Sequence of chain 1.G:
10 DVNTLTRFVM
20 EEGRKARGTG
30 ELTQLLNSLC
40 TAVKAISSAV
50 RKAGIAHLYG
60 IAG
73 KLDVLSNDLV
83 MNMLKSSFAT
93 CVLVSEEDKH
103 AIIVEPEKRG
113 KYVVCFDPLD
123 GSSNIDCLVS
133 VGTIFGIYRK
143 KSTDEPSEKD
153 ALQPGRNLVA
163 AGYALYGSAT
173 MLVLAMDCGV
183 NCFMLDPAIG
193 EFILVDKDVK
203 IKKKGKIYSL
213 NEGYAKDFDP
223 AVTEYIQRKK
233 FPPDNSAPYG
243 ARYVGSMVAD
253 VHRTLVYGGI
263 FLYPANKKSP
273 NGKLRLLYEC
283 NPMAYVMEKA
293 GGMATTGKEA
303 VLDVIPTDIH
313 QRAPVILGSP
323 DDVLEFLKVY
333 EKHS

The small molecule below binds the protein below.
Small molecule (SMILES): COc1ccc(S(=O)(=O)NC(=O)Nc2ncc(Br)s2)cc1CC(C)C

Binding-site contacts:
Ligand atom C25 contacts residue LEU31 of chain 1.E at 3.5 Å (hydrophobic).
Ligand atom N6 contacts residue GLY22 of chain 1.E at 2.9 Å (h-bond).
Ligand atom O14 contacts residue GLY29 of chain 1.E at 3.7 Å.
Ligand atom O16 contacts residue THR32 of chain 1.E at 2.9 Å (h-bond).
Ligand atom C8 contacts residue 94S1 of chain 1.O at 3.6 Å.
Ligand atom N7 contacts residue 94S1 of chain 1.O at 3.7 Å.
Ligand atom O21 contacts residue GLU21 of chain 1.E at 3.8 Å.
Ligand atom O13 contacts residue GLY29 of chain 1.E at 3.4 Å.
Ligand atom O13 contacts residue LEU31 of chain 1.E at 3.1 Å (h-bond).
Ligand atom N3 contacts residue GLY22 of chain 1.E at 3.6 Å (h-bond).
Ligand atom N6 contacts residue GLY27 of chain 1.E at 3.2 Å (h-bond).
Ligand atom C17 contacts residue GLU21 of chain 1.E at 3.5 Å.
Ligand atom N6 contacts residue GLY29 of chain 1.E at 3.6 Å.
Ligand atom O14 contacts residue GLY27 of chain 1.E at 3.7 Å.
Ligand atom C11 contacts residue 94S1 of chain 1.O at 3.6 Å.
Ligand atom C24 contacts residue VAL18 of chain 1.E at 3.6 Å (hydrophobic).
Ligand atom C5 contacts residue GLY29 of chain 1.E at 3.2 Å.
Ligand atom C10 contacts residue GLU21 of chain 1.E at 3.8 Å.
Ligand atom C12 contacts residue GLY22 of chain 1.E at 3.4 Å.
Ligand atom C2 contacts residue GLY22 of chain 1.E at 3.5 Å.
Ligand atom C24 contacts residue MET178 of chain 1.E at 3.7 Å (hydrophobic).
Ligand atom C2 contacts residue 94S1 of chain 1.O at 3.8 Å.
Ligand atom C11 contacts residue ARG23 of chain 1.E at 3.2 Å.
Ligand atom N3 contacts residue GLY27 of chain 1.E at 3.2 Å.
Ligand atom C8 contacts residue ARG23 of chain 1.E at 3.7 Å.
Ligand atom N7 contacts residue ARG23 of chain 1.E at 3.6 Å.
Ligand atom O14 contacts residue THR28 of chain 1.E at 3.7 Å.
Ligand atom C10 contacts residue GLY22 of chain 1.E at 3.6 Å.
Ligand atom C22 contacts residue MET178 of chain 1.E at 3.5 Å (hydrophobic).
Ligand atom C5 contacts residue GLY22 of chain 1.E at 3.4 Å.
Ligand atom O16 contacts residue GLY29 of chain 1.E at 3.2 Å.
Ligand atom C17 contacts residue VAL18 of chain 1.E at 3.6 Å (hydrophobic).
Ligand atom N3 contacts residue THR28 of chain 1.E at 3.7 Å.
Ligand atom O13 contacts residue THR32 of chain 1.E at 2.9 Å (h-bond).
Ligand atom C17 contacts residue GLY22 of chain 1.E at 3.4 Å.
Ligand atom S1 contacts residue GLY29 of chain 1.E at 3.7 Å.
Ligand atom C25 contacts residue MET178 of chain 1.E at 3.5 Å (hydrophobic).
Ligand atom O16 contacts residue GLY22 of chain 1.E at 3.6 Å.
Ligand atom N3 contacts residue GLY29 of chain 1.E at 3.1 Å (h-bond).
Ligand atom C23 contacts residue GLU21 of chain 1.E at 3.4 Å.

Sequence of chain 1.E:
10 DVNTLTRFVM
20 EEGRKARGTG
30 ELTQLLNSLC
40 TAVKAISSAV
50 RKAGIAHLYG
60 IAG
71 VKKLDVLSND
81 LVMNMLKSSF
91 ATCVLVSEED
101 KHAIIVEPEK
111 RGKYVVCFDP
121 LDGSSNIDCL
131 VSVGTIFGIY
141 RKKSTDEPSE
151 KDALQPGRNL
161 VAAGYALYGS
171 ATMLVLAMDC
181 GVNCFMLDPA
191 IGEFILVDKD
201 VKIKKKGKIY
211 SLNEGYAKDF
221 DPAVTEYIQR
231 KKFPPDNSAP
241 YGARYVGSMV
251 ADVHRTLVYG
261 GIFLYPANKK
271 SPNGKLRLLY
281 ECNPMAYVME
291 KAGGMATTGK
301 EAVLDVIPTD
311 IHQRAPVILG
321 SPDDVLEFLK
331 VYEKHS